Sequence of chain 1.B:
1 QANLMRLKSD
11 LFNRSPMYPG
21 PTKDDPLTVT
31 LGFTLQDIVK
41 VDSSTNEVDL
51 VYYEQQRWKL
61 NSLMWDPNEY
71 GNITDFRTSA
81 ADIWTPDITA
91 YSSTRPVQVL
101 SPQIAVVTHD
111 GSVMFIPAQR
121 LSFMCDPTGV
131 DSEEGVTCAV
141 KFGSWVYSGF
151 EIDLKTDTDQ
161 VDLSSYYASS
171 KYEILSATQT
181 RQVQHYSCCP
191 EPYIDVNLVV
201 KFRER

Binding-site contacts:
Ligand atom C21 contacts residue GLN55 of chain 1.B at 3.2 Å.
Ligand atom C22 contacts residue MET114 of chain 1.B at 3.8 Å (hydrophobic).
Ligand atom C10 contacts residue ILE116 of chain 1.B at 4.4 Å (hydrophobic).
Ligand atom C26 contacts residue ASP162 of chain 1.B at 4.0 Å.
Ligand atom C23 contacts residue THR34 of chain 1.B at 4.2 Å.
Ligand atom C10 contacts residue MET114 of chain 1.B at 4.5 Å (hydrophobic).
Ligand atom C15 contacts residue MET114 of chain 1.B at 4.0 Å (hydrophobic).
Ligand atom C13 contacts residue TYR186 of chain 1.A at 3.7 Å (hydrophobic).
Ligand atom C12 contacts residue TYR91 of chain 1.A at 3.9 Å (hydrophobic).
Ligand atom C15 contacts residue GLN55 of chain 1.B at 3.7 Å.
Ligand atom C6 contacts residue TYR186 of chain 1.A at 4.4 Å (hydrophobic).
Ligand atom C18 contacts residue CYS189 of chain 1.A at 4.3 Å (hydrophobic).
Ligand atom C25 contacts residue TYR193 of chain 1.A at 3.9 Å (hydrophobic).
Ligand atom C16 contacts residue SER144 of chain 1.A at 4.4 Å.
Ligand atom C23 contacts residue ASP162 of chain 1.B at 3.9 Å.
Ligand atom C13 contacts residue TYR91 of chain 1.A at 4.3 Å (hydrophobic).
Ligand atom C14 contacts residue MET114 of chain 1.B at 3.8 Å (hydrophobic).
Ligand atom C17 contacts residue TRP145 of chain 1.A at 3.4 Å (hydrophobic).
Ligand atom C4 contacts residue TYR193 of chain 1.A at 4.3 Å (hydrophobic).
Ligand atom C16 contacts residue TYR91 of chain 1.A at 3.8 Å (hydrophobic).
Ligand atom C26 contacts residue GLN55 of chain 1.B at 4.1 Å.
Ligand atom C24 contacts residue TYR193 of chain 1.A at 3.3 Å (hydrophobic).
Ligand atom N1 contacts residue TRP145 of chain 1.A at 4.0 Å.
Ligand atom C18 contacts residue TYR193 of chain 1.A at 3.5 Å (hydrophobic).
Ligand atom C24 contacts residue CYS188 of chain 1.A at 4.3 Å (hydrophobic).
Ligand atom C25 contacts residue CYS189 of chain 1.A at 4.0 Å (hydrophobic).
Ligand atom C9 contacts residue GLN55 of chain 1.B at 4.0 Å.
Ligand atom C2 contacts residue TYR53 of chain 1.B at 4.2 Å (hydrophobic).
Ligand atom C25 contacts residue GLU191 of chain 1.A at 4.1 Å.
Ligand atom C16 contacts residue TRP145 of chain 1.A at 3.2 Å (hydrophobic).
Ligand atom C9 contacts residue ILE116 of chain 1.B at 4.3 Å (hydrophobic).
Ligand atom C24 contacts residue GLU191 of chain 1.A at 3.7 Å.
Ligand atom C26 contacts residue THR34 of chain 1.B at 3.6 Å.
Ligand atom C3 contacts residue TRP145 of chain 1.A at 4.1 Å (hydrophobic).
Ligand atom C8 contacts residue TYR193 of chain 1.A at 3.8 Å (hydrophobic).
Ligand atom C14 contacts residue ILE116 of chain 1.B at 2.9 Å (hydrophobic).
Ligand atom C15 contacts residue ILE116 of chain 1.B at 3.2 Å (hydrophobic).
Ligand atom C12 contacts residue TYR186 of chain 1.A at 3.7 Å (hydrophobic).
Ligand atom C24 contacts residue CYS189 of chain 1.A at 3.4 Å (hydrophobic).

A protein and the small-molecule ligand that binds it are described below.
Small molecule (SMILES): C[N+]1(C)[C@@H]2CC[C@H]1CC(OC1c3ccccc3CCc3ccccc31)C2

Sequence of chain 1.A:
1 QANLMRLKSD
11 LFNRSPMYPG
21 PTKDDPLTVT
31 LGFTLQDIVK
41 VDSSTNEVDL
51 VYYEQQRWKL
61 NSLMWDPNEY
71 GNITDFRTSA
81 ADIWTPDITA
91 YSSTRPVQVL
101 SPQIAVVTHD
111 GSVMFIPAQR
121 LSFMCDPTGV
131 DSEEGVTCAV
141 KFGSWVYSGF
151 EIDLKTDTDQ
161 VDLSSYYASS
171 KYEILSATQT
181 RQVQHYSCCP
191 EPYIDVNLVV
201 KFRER